Binding-site contacts:
Ligand atom C6 contacts residue ASN349 of chain 1.C at 4.4 Å.
Ligand atom C7 contacts residue GLY345 of chain 1.C at 3.9 Å.
Ligand atom C1 contacts residue ASN349 of chain 1.C at 1.4 Å.
Ligand atom C8 contacts residue PHE379 of chain 1.C at 4.2 Å (hydrophobic).
Ligand atom C7 contacts residue ASN349 of chain 1.C at 3.7 Å.
Ligand atom C8 contacts residue PHE344 of chain 1.C at 3.5 Å (hydrophobic).
Ligand atom C4 contacts residue ASN349 of chain 1.C at 4.2 Å.
Ligand atom O7 contacts residue SER377 of chain 1.C at 3.6 Å.
Ligand atom N2 contacts residue GLY345 of chain 1.C at 4.2 Å.
Ligand atom N2 contacts residue ASN349 of chain 1.C at 2.8 Å (h-bond).
Ligand atom C5 contacts residue ASN349 of chain 1.C at 3.7 Å.
Ligand atom C7 contacts residue SER377 of chain 1.C at 4.5 Å.
Ligand atom C2 contacts residue ASN349 of chain 1.C at 2.4 Å.
Ligand atom C8 contacts residue GLY345 of chain 1.C at 3.2 Å.
Ligand atom O7 contacts residue GLY345 of chain 1.C at 4.4 Å.
Ligand atom O7 contacts residue ASN349 of chain 1.C at 4.3 Å.
Ligand atom C3 contacts residue ASN349 of chain 1.C at 3.6 Å.
Ligand atom O5 contacts residue ASN349 of chain 1.C at 2.4 Å (h-bond).
Ligand atom C8 contacts residue SER377 of chain 1.C at 4.5 Å.

Sequence of chain 1.C:
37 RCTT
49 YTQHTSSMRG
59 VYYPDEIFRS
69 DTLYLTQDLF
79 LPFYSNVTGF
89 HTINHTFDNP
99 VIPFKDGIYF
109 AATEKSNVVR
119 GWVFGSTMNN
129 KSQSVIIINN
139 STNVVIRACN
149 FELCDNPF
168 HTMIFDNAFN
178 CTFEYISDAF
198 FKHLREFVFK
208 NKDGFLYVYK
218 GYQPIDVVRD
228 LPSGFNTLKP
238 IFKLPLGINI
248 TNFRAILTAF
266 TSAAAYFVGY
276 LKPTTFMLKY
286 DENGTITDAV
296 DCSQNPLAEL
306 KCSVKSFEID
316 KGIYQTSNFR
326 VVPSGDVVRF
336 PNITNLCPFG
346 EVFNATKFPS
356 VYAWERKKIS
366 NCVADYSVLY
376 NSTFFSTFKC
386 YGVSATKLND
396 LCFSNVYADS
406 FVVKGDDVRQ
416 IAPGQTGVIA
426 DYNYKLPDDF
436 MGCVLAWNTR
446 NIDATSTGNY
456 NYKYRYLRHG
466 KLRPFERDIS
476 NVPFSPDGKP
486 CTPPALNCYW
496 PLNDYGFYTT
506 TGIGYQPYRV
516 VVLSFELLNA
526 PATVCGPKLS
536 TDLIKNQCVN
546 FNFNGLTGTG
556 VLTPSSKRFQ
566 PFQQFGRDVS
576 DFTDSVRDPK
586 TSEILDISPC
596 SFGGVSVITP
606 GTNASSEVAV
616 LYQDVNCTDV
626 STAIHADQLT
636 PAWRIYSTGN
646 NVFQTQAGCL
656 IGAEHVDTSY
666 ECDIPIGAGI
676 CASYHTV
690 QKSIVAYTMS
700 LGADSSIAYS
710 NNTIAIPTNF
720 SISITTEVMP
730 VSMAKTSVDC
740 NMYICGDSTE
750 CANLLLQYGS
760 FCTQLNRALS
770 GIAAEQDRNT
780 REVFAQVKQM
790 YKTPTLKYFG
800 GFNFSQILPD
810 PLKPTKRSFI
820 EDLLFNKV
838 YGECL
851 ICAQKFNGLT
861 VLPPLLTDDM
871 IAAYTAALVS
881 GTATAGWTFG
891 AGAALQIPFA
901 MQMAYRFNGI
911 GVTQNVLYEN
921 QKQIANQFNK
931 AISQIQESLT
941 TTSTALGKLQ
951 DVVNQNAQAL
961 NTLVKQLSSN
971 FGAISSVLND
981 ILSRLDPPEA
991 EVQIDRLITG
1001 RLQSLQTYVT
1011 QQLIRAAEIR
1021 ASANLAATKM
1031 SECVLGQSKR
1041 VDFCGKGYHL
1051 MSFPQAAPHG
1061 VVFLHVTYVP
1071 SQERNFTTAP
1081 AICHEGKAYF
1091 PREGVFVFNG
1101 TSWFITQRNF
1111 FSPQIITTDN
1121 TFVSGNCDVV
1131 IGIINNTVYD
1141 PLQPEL

This protein binds this small molecule.
Small molecule (SMILES): CC(=O)N[C@H]1[C@H](O[C@H]2[C@H](O)[C@@H](NC(C)=O)CO[C@@H]2CO)O[C@H](CO)[C@@H](O[C@@H]2O[C@H](CO)[C@@H](O)[C@H](O)[C@@H]2O)[C@@H]1O